This small molecule binds to this protein.
Small molecule (SMILES): CC(=O)O[C@H]1C(=O)[C@@]2(C)[C@H]([C@H](OC(=O)c3ccccc3)[C@]3(O)C[C@H](OC(=O)[C@H](O)[C@@H](NC(=O)c4ccccc4)c4ccccc4)C(C)=C1C3(C)C)[C@]1(OC(C)=O)CO[C@@H]1C[C@@H]2O

Sequence of chain 1.D:
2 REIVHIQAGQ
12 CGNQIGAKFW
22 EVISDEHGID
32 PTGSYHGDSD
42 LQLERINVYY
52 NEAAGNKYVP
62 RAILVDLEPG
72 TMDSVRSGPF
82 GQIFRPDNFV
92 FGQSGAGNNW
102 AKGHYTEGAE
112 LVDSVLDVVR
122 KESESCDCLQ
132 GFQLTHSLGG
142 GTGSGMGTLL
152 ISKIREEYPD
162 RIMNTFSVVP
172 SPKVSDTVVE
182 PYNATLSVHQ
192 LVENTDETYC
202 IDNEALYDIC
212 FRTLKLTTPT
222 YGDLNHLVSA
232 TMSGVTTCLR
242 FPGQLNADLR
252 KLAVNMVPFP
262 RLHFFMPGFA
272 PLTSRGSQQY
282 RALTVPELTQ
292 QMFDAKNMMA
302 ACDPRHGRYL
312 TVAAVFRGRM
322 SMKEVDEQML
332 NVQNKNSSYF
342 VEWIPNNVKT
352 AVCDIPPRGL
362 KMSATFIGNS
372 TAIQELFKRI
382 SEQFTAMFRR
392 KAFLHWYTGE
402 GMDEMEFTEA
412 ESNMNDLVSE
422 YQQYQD

Binding-site contacts:
Ligand atom C36 contacts residue HIS227 of chain 1.D at 3.3 Å.
Ligand atom C15 contacts residue PRO272 of chain 1.D at 3.4 Å (hydrophobic).
Ligand atom O13 contacts residue ARG359 of chain 1.D at 2.9 Å (salt-bridge).
Ligand atom O06 contacts residue THR274 of chain 1.D at 3.8 Å.
Ligand atom C41 contacts residue GLU27 of chain 1.D at 3.2 Å.
Ligand atom C07 contacts residue ASP224 of chain 1.D at 3.3 Å.
Ligand atom O06 contacts residue LEU273 of chain 1.D at 3.9 Å.
Ligand atom C44 contacts residue LEU361 of chain 1.D at 3.9 Å (hydrophobic).
Ligand atom O14 contacts residue HIS227 of chain 1.D at 3.1 Å (h-bond).
Ligand atom C16 contacts residue PRO272 of chain 1.D at 4.0 Å (hydrophobic).
Ligand atom C06 contacts residue LEU228 of chain 1.D at 3.7 Å (hydrophobic).
Ligand atom C32 contacts residue ASP26 of chain 1.D at 3.8 Å.
Ligand atom O13 contacts residue PRO358 of chain 1.D at 3.7 Å.
Ligand atom C32 contacts residue ARG359 of chain 1.D at 3.9 Å.
Ligand atom C44 contacts residue ARG359 of chain 1.D at 3.9 Å.
Ligand atom O08 contacts residue GLN279 of chain 1.D at 3.8 Å.
Ligand atom C35 contacts residue ASP26 of chain 1.D at 3.9 Å.
Ligand atom C32 contacts residue VAL23 of chain 1.D at 3.6 Å (hydrophobic).
Ligand atom O12 contacts residue ARG359 of chain 1.D at 3.4 Å (salt-bridge).
Ligand atom C31 contacts residue HIS227 of chain 1.D at 3.4 Å.
Ligand atom C41 contacts residue SER234 of chain 1.D at 3.2 Å.
Ligand atom C33 contacts residue VAL23 of chain 1.D at 3.7 Å (hydrophobic).
Ligand atom C07 contacts residue LEU228 of chain 1.D at 3.5 Å (hydrophobic).
Ligand atom C05 contacts residue HIS227 of chain 1.D at 3.6 Å.
Ligand atom C42 contacts residue GLU27 of chain 1.D at 3.4 Å.
Ligand atom C35 contacts residue HIS227 of chain 1.D at 3.9 Å.
Ligand atom C06 contacts residue HIS227 of chain 1.D at 3.4 Å.
Ligand atom C44 contacts residue GLY360 of chain 1.D at 3.8 Å.
Ligand atom O05 contacts residue LEU361 of chain 1.D at 3.4 Å.
Ligand atom C07 contacts residue HIS227 of chain 1.D at 3.6 Å.
Ligand atom C28 contacts residue ARG359 of chain 1.D at 3.3 Å.
Ligand atom C34 contacts residue ASP26 of chain 1.D at 3.3 Å.
Ligand atom C27 contacts residue ARG359 of chain 1.D at 3.3 Å.
Ligand atom O06 contacts residue PRO272 of chain 1.D at 3.3 Å (h-bond).
Ligand atom C33 contacts residue ASP26 of chain 1.D at 3.2 Å.
Ligand atom C08 contacts residue ASP224 of chain 1.D at 3.7 Å.
Ligand atom C30 contacts residue HIS227 of chain 1.D at 3.7 Å.
Ligand atom C40 contacts residue ARG318 of chain 1.D at 3.9 Å.
Ligand atom C16 contacts residue THR274 of chain 1.D at 3.7 Å.
Ligand atom C40 contacts residue SER234 of chain 1.D at 3.3 Å.